Binding-site contacts:
Ligand atom O6 contacts residue ASN77 of chain 1.J at 3.6 Å.
Ligand atom O1 contacts residue LYS126 of chain 1.J at 3.6 Å.
Ligand atom O2 contacts residue ASN77 of chain 1.J at 2.8 Å (h-bond).
Ligand atom O7 contacts residue LYS126 of chain 1.J at 3.5 Å (salt-bridge).
Ligand atom C1 contacts residue HIS102 of chain 1.I at 3.6 Å.
Ligand atom C contacts residue LEU124 of chain 1.J at 3.5 Å (hydrophobic).
Ligand atom C4 contacts residue HIS102 of chain 1.I at 3.0 Å.
Ligand atom O3 contacts residue ARG56 of chain 1.B at 3.1 Å (salt-bridge).
Ligand atom O10 contacts residue ARG175 of chain 1.I at 3.0 Å (salt-bridge).
Ligand atom O13 contacts residue HIS169 of chain 1.I at 3.3 Å.
Ligand atom O11 contacts residue SER125 of chain 1.J at 2.6 Å (h-bond).
Ligand atom C3 contacts residue HIS102 of chain 1.I at 3.2 Å.
Ligand atom O13 contacts residue GLN141 of chain 1.I at 2.8 Å (h-bond).
Ligand atom N3 contacts residue GLU142 of chain 1.I at 2.8 Å (salt-bridge).
Ligand atom C contacts residue GLU142 of chain 1.I at 3.5 Å.
Ligand atom N1 contacts residue LEU124 of chain 1.J at 3.1 Å (h-bond).
Ligand atom C7 contacts residue ARG56 of chain 1.B at 3.5 Å.
Ligand atom P2 contacts residue ARG129 of chain 1.J at 3.5 Å.
Ligand atom O5 contacts residue ARG175 of chain 1.I at 3.3 Å (salt-bridge).
Ligand atom C4 contacts residue ZN1 of chain 1.MB at 3.6 Å.
Ligand atom C8 contacts residue SER125 of chain 1.J at 3.4 Å.
Ligand atom O13 contacts residue VAL140 of chain 1.I at 3.4 Å.
Ligand atom N3 contacts residue LEU124 of chain 1.J at 3.6 Å.
Ligand atom O12 contacts residue SER125 of chain 1.J at 3.2 Å (h-bond).
Ligand atom O9 contacts residue LYS126 of chain 1.J at 3.2 Å (salt-bridge).
Ligand atom O8 contacts residue ARG175 of chain 1.I at 3.2 Å (salt-bridge).
Ligand atom O4 contacts residue ARG56 of chain 1.B at 3.6 Å.
Ligand atom N2 contacts residue HIS102 of chain 1.I at 3.3 Å (h-bond).
Ligand atom O11 contacts residue LYS126 of chain 1.J at 3.5 Å.
Ligand atom O9 contacts residue ARG129 of chain 1.J at 2.8 Å (salt-bridge).
Ligand atom O9 contacts residue SER125 of chain 1.J at 2.4 Å (h-bond).
Ligand atom N contacts residue LEU122 of chain 1.J at 3.2 Å (h-bond).
Ligand atom O5 contacts residue HIS103 of chain 1.I at 2.9 Å (h-bond).
Ligand atom O2 contacts residue LYS126 of chain 1.J at 2.6 Å (salt-bridge).
Ligand atom C3 contacts residue CYS100 of chain 1.I at 3.5 Å (hydrophobic).
Ligand atom O10 contacts residue SER125 of chain 1.J at 3.1 Å (h-bond).
Ligand atom N contacts residue GLU142 of chain 1.I at 3.0 Å (salt-bridge).
Ligand atom O8 contacts residue ARG129 of chain 1.J at 2.7 Å (salt-bridge).
Ligand atom N1 contacts residue GLY123 of chain 1.J at 3.6 Å.
Ligand atom P2 contacts residue SER125 of chain 1.J at 3.3 Å.

Sequence of chain 1.I:
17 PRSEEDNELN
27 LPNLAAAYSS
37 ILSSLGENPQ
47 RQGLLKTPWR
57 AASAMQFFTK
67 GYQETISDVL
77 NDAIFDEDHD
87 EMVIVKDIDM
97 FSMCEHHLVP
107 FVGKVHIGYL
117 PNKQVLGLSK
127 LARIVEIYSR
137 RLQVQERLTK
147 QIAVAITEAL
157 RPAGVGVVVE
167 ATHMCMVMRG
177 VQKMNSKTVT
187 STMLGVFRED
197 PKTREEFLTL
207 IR

This small molecule binds to this protein.
Small molecule (SMILES): Nc1nc2c(ccn2[C@@H]2O[C@H](COP(=O)(O)OP(=O)(O)OP(=O)(O)O)[C@@H](O)[C@H]2O)c(=O)[nH]1

Sequence of chain 1.B:
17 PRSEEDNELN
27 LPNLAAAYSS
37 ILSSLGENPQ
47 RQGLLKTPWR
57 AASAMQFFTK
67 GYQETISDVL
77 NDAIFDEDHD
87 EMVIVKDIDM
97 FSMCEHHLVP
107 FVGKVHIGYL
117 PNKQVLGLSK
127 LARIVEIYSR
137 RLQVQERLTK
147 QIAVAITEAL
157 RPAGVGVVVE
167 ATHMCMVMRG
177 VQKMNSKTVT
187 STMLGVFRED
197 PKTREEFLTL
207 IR

Sequence of chain 1.J:
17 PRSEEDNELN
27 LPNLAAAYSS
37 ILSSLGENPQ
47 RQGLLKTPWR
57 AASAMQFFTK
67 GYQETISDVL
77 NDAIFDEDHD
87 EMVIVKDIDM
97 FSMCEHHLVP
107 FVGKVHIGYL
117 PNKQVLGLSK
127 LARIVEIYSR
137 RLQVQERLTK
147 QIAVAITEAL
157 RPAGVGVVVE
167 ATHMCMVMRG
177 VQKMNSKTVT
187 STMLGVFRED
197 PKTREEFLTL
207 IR